Binding-site contacts:
Ligand atom CD1 contacts residue PHE104 of chain 1.D at 3.9 Å (hydrophobic).
Ligand atom CB contacts residue GLU107 of chain 1.D at 3.5 Å.
Ligand atom C contacts residue TYR45 of chain 1.D at 3.2 Å (hydrophobic).
Ligand atom N contacts residue SER65 of chain 1.D at 2.9 Å (h-bond).
Ligand atom CG1 contacts residue SER65 of chain 1.D at 3.6 Å.
Ligand atom CA contacts residue SER65 of chain 1.D at 3.6 Å.
Ligand atom O contacts residue ASN43 of chain 1.D at 2.7 Å (h-bond).
Ligand atom N contacts residue ASP63 of chain 1.D at 2.7 Å (salt-bridge).
Ligand atom N contacts residue SER64 of chain 1.D at 4.3 Å.
Ligand atom CD1 contacts residue VAL131 of chain 1.D at 4.3 Å (hydrophobic).
Ligand atom CD1 contacts residue SER65 of chain 1.D at 3.6 Å.
Ligand atom CD1 contacts residue TYR45 of chain 1.D at 4.3 Å (hydrophobic).
Ligand atom N contacts residue GLU107 of chain 1.D at 2.9 Å (salt-bridge).
Ligand atom C contacts residue ASN43 of chain 1.D at 3.7 Å.
Ligand atom C contacts residue GLU107 of chain 1.D at 4.3 Å.
Ligand atom CG2 contacts residue SER133 of chain 1.D at 3.5 Å.
Ligand atom CD1 contacts residue TYR81 of chain 1.D at 4.0 Å (hydrophobic).
Ligand atom OXT contacts residue LYS113 of chain 1.D at 2.8 Å (salt-bridge).
Ligand atom C contacts residue ASP63 of chain 1.D at 3.3 Å.
Ligand atom OXT contacts residue ASP63 of chain 1.D at 3.6 Å.
Ligand atom OXT contacts residue ASN43 of chain 1.D at 4.0 Å.
Ligand atom CG1 contacts residue GLU107 of chain 1.D at 3.8 Å.
Ligand atom O contacts residue TYR45 of chain 1.D at 2.5 Å (h-bond).
Ligand atom N contacts residue TYR45 of chain 1.D at 4.0 Å.
Ligand atom O contacts residue LYS113 of chain 1.D at 3.8 Å.
Ligand atom CA contacts residue TYR45 of chain 1.D at 3.3 Å (hydrophobic).
Ligand atom CG2 contacts residue THR115 of chain 1.D at 4.0 Å.
Ligand atom CG1 contacts residue TYR81 of chain 1.D at 4.0 Å (hydrophobic).
Ligand atom OXT contacts residue GLU107 of chain 1.D at 3.9 Å.
Ligand atom CA contacts residue ASP63 of chain 1.D at 3.4 Å.
Ligand atom CG2 contacts residue TYR45 of chain 1.D at 4.1 Å (hydrophobic).
Ligand atom CG1 contacts residue PHE104 of chain 1.D at 4.0 Å (hydrophobic).
Ligand atom O contacts residue ASP63 of chain 1.D at 3.6 Å (salt-bridge).
Ligand atom N contacts residue ARG110 of chain 1.D at 3.7 Å.
Ligand atom CG2 contacts residue VAL131 of chain 1.D at 4.2 Å (hydrophobic).
Ligand atom CB contacts residue SER65 of chain 1.D at 4.2 Å.
Ligand atom CA contacts residue GLU107 of chain 1.D at 3.7 Å.
Ligand atom OXT contacts residue SER133 of chain 1.D at 3.9 Å.
Ligand atom CD1 contacts residue PHE77 of chain 1.D at 3.8 Å (hydrophobic).
Ligand atom C contacts residue LYS113 of chain 1.D at 3.7 Å.

This small molecule binds to this protein.
Small molecule (SMILES): CC[C@H](C)[C@H](N)C(=O)O

Sequence of chain 1.D:
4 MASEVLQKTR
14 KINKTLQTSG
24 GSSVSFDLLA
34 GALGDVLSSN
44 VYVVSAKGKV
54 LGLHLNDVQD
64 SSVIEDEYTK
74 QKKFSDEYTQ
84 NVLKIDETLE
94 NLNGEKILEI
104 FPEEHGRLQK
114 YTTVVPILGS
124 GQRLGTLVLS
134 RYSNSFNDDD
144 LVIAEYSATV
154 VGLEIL